Sequence of chain 1.B:
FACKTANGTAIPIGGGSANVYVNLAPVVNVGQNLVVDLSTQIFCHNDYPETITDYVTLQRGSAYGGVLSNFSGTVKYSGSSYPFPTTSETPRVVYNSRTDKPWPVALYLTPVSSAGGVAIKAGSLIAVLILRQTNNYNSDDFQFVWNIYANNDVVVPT

Binding-site contacts:
Ligand atom C4 contacts residue GLN133 of chain 1.B at 3.7 Å.
Ligand atom C7 contacts residue ASP140 of chain 1.B at 4.3 Å.
Ligand atom O6 contacts residue PHE1 of chain 1.B at 2.8 Å (h-bond).
Ligand atom O2 contacts residue PHE1 of chain 1.B at 2.8 Å (h-bond).
Ligand atom O4 contacts residue ASN135 of chain 1.B at 2.9 Å (h-bond).
Ligand atom O4 contacts residue ILE52 of chain 1.B at 3.7 Å.
Ligand atom C4 contacts residue ASP54 of chain 1.B at 3.5 Å.
Ligand atom C2 contacts residue ILE13 of chain 1.B at 4.0 Å (hydrophobic).
Ligand atom C5 contacts residue PHE1 of chain 1.B at 3.6 Å (hydrophobic).
Ligand atom O6 contacts residue ASN46 of chain 1.B at 3.1 Å (h-bond).
Ligand atom C1 contacts residue PHE1 of chain 1.B at 3.8 Å (hydrophobic).
Ligand atom C3 contacts residue ASP140 of chain 1.B at 3.3 Å.
Ligand atom C2 contacts residue PHE1 of chain 1.B at 3.8 Å (hydrophobic).
Ligand atom O6 contacts residue ASP54 of chain 1.B at 2.5 Å (salt-bridge).
Ligand atom C6 contacts residue PHE1 of chain 1.B at 3.7 Å (hydrophobic).
Ligand atom O3 contacts residue PHE142 of chain 1.B at 3.6 Å.
Ligand atom C5 contacts residue ILE52 of chain 1.B at 4.0 Å (hydrophobic).
Ligand atom C6 contacts residue ASP47 of chain 1.B at 3.7 Å.
Ligand atom C4 contacts residue PHE1 of chain 1.B at 3.6 Å (hydrophobic).
Ligand atom C6 contacts residue ASP54 of chain 1.B at 3.4 Å.
Ligand atom C3 contacts residue PHE1 of chain 1.B at 4.3 Å (hydrophobic).
Ligand atom C2 contacts residue ASP140 of chain 1.B at 3.9 Å.
Ligand atom O6 contacts residue ASP47 of chain 1.B at 2.9 Å (salt-bridge).
Ligand atom C4 contacts residue ASN135 of chain 1.B at 4.0 Å.
Ligand atom C6 contacts residue ILE52 of chain 1.B at 4.1 Å (hydrophobic).
Ligand atom C3 contacts residue ASN135 of chain 1.B at 3.9 Å.
Ligand atom O2 contacts residue ILE13 of chain 1.B at 3.6 Å.
Ligand atom O3 contacts residue ASN135 of chain 1.B at 3.5 Å (h-bond).
Ligand atom C3 contacts residue GLN133 of chain 1.B at 4.1 Å.
Ligand atom C1 contacts residue ILE13 of chain 1.B at 4.3 Å (hydrophobic).
Ligand atom O3 contacts residue GLN133 of chain 1.B at 3.1 Å (h-bond).
Ligand atom O4 contacts residue ASP54 of chain 1.B at 2.6 Å (salt-bridge).
Ligand atom C6 contacts residue ASN46 of chain 1.B at 3.3 Å.
Ligand atom C6 contacts residue TYR48 of chain 1.B at 3.8 Å (hydrophobic).
Ligand atom O3 contacts residue ASP140 of chain 1.B at 2.7 Å (salt-bridge).
Ligand atom O5 contacts residue PHE1 of chain 1.B at 2.9 Å (h-bond).
Ligand atom O4 contacts residue GLN133 of chain 1.B at 3.4 Å (h-bond).
Ligand atom O5 contacts residue ASP47 of chain 1.B at 3.8 Å.
Ligand atom O6 contacts residue TYR48 of chain 1.B at 4.1 Å.
Ligand atom C5 contacts residue ASP54 of chain 1.B at 4.2 Å.

This small molecule binds to this protein.
Small molecule (SMILES): CO[C@H]1O[C@H](CO)[C@@H](O)[C@H](O)[C@@H]1O